This small molecule binds to this protein.
Small molecule (SMILES): CC(=O)N[C@@H]1[C@@H](O)[C@H](O)[C@@H](CO)O[C@H]1O

Sequence of chain 1.B:
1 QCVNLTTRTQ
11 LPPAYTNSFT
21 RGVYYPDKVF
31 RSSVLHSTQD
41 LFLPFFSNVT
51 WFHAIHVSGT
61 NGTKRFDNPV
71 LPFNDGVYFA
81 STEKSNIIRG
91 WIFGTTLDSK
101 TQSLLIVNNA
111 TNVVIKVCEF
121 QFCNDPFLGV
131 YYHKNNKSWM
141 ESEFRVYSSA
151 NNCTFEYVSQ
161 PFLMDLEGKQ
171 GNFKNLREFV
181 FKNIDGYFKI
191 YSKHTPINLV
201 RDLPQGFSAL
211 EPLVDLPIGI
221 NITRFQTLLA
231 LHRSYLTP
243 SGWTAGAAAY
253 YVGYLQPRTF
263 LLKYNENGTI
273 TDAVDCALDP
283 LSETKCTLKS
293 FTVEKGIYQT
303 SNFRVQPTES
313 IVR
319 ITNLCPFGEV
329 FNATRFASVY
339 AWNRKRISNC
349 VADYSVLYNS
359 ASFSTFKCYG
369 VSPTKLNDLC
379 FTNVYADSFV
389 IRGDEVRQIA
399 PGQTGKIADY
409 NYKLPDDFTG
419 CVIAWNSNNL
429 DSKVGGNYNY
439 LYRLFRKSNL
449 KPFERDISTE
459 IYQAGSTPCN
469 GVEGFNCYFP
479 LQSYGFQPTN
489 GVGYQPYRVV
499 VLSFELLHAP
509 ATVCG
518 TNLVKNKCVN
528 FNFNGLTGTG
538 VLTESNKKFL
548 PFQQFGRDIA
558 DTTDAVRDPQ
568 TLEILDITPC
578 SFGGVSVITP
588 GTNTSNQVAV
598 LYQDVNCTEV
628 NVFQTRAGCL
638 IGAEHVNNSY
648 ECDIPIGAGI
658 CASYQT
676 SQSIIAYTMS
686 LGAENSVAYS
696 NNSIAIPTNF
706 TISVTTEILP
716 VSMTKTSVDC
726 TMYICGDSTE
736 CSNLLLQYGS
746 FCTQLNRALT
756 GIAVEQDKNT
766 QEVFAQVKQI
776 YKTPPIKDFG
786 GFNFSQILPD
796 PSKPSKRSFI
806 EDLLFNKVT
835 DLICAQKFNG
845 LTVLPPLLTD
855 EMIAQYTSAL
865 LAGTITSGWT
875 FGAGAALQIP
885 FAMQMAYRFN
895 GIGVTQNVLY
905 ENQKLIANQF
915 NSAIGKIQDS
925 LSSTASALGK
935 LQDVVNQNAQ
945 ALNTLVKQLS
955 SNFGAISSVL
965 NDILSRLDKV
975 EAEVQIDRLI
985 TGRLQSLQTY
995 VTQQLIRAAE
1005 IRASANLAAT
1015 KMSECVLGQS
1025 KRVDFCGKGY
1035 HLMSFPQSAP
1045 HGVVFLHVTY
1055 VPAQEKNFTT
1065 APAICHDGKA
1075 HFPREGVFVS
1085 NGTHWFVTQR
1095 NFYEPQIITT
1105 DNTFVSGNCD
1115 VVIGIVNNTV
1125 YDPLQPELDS

Binding-site contacts:
Ligand atom C3 contacts residue THR1087 of chain 1.B at 4.2 Å.
Ligand atom N2 contacts residue ASN1085 of chain 1.B at 2.9 Å (h-bond).
Ligand atom C5 contacts residue PHE1090 of chain 1.B at 4.0 Å (hydrophobic).
Ligand atom C6 contacts residue PHE1090 of chain 1.B at 3.8 Å (hydrophobic).
Ligand atom C1 contacts residue PHE1090 of chain 1.B at 4.4 Å (hydrophobic).
Ligand atom C1 contacts residue THR1087 of chain 1.B at 3.5 Å.
Ligand atom O5 contacts residue HIS1088 of chain 1.B at 4.1 Å.
Ligand atom O6 contacts residue PHE1090 of chain 1.B at 4.4 Å.
Ligand atom C3 contacts residue HIS1088 of chain 1.B at 3.7 Å.
Ligand atom C5 contacts residue HIS1088 of chain 1.B at 3.7 Å.
Ligand atom C4 contacts residue ASN1085 of chain 1.B at 4.2 Å.
Ligand atom C1 contacts residue ASN1085 of chain 1.B at 1.4 Å.
Ligand atom C8 contacts residue ASN1085 of chain 1.B at 3.8 Å.
Ligand atom O5 contacts residue PHE1090 of chain 1.B at 3.6 Å.
Ligand atom C2 contacts residue HIS1088 of chain 1.B at 4.2 Å.
Ligand atom O4 contacts residue HIS1088 of chain 1.B at 4.0 Å.
Ligand atom C1 contacts residue HIS1088 of chain 1.B at 3.7 Å.
Ligand atom C5 contacts residue ASN1085 of chain 1.B at 3.7 Å.
Ligand atom C8 contacts residue THR1087 of chain 1.B at 3.9 Å.
Ligand atom O7 contacts residue ASN1085 of chain 1.B at 3.1 Å (h-bond).
Ligand atom N2 contacts residue THR1087 of chain 1.B at 3.3 Å (h-bond).
Ligand atom C3 contacts residue ASN1085 of chain 1.B at 3.8 Å.
Ligand atom C2 contacts residue THR1087 of chain 1.B at 3.8 Å.
Ligand atom C2 contacts residue ASN1085 of chain 1.B at 2.5 Å.
Ligand atom C4 contacts residue HIS1088 of chain 1.B at 4.1 Å.
Ligand atom C7 contacts residue THR1087 of chain 1.B at 4.1 Å.
Ligand atom O3 contacts residue HIS1088 of chain 1.B at 4.5 Å.
Ligand atom N2 contacts residue HIS1088 of chain 1.B at 4.4 Å.
Ligand atom C7 contacts residue ASN1085 of chain 1.B at 3.2 Å.
Ligand atom O5 contacts residue ASN1085 of chain 1.B at 2.4 Å (h-bond).